Binding-site contacts:
Ligand atom CG2 contacts residue GLN165 of chain 1.B at 3.6 Å.
Ligand atom OAG contacts residue THR40 of chain 1.B at 3.7 Å.
Ligand atom C2 contacts residue THR187 of chain 1.B at 3.8 Å.
Ligand atom N3 contacts residue GLY159 of chain 1.B at 3.5 Å.
Ligand atom C6 contacts residue VAL188 of chain 1.B at 3.8 Å (hydrophobic).
Ligand atom O2' contacts residue ASP162 of chain 1.B at 2.7 Å (salt-bridge).
Ligand atom CA contacts residue GLN73 of chain 1.B at 3.4 Å.
Ligand atom N7 contacts residue MET196 of chain 1.B at 3.6 Å.
Ligand atom O3' contacts residue GLN165 of chain 1.B at 3.9 Å.
Ligand atom C2 contacts residue GLY47 of chain 1.B at 3.8 Å.
Ligand atom N7 contacts residue HIS45 of chain 1.B at 3.5 Å.
Ligand atom O3' contacts residue GLY159 of chain 1.B at 2.9 Å (h-bond).
Ligand atom O5' contacts residue HIS48 of chain 1.B at 3.8 Å.
Ligand atom C5 contacts residue GLY47 of chain 1.B at 3.8 Å.
Ligand atom O4' contacts residue HIS48 of chain 1.B at 3.1 Å.
Ligand atom OAG contacts residue HIS48 of chain 1.B at 3.4 Å (h-bond).
Ligand atom N1 contacts residue VAL188 of chain 1.B at 2.9 Å (h-bond).
Ligand atom N3 contacts residue GLY47 of chain 1.B at 3.6 Å.
Ligand atom O3' contacts residue PHE158 of chain 1.B at 3.3 Å.
Ligand atom N6 contacts residue VAL188 of chain 1.B at 3.1 Å (h-bond).
Ligand atom N6 contacts residue MET196 of chain 1.B at 2.9 Å (h-bond).
Ligand atom C2 contacts residue VAL188 of chain 1.B at 3.7 Å (hydrophobic).
Ligand atom CG2 contacts residue PHE158 of chain 1.B at 3.6 Å (hydrophobic).
Ligand atom NAP contacts residue MET41 of chain 1.B at 3.5 Å.
Ligand atom N contacts residue GLN73 of chain 1.B at 2.8 Å (h-bond).
Ligand atom C5' contacts residue PRO39 of chain 1.B at 3.4 Å (hydrophobic).
Ligand atom C2 contacts residue PRO186 of chain 1.B at 3.7 Å (hydrophobic).
Ligand atom C4' contacts residue PRO39 of chain 1.B at 3.7 Å (hydrophobic).
Ligand atom C2' contacts residue ASP162 of chain 1.B at 3.2 Å.
Ligand atom O3' contacts residue LEU51 of chain 1.B at 3.8 Å.
Ligand atom OAG contacts residue MET41 of chain 1.B at 2.8 Å (h-bond).
Ligand atom O contacts residue GLN165 of chain 1.B at 3.4 Å (h-bond).
Ligand atom C6 contacts residue GLY47 of chain 1.B at 3.6 Å.
Ligand atom N1 contacts residue THR187 of chain 1.B at 3.5 Å.
Ligand atom N contacts residue GLN165 of chain 1.B at 2.8 Å (h-bond).
Ligand atom C5' contacts residue HIS48 of chain 1.B at 3.4 Å.
Ligand atom C5 contacts residue LYS161 of chain 1.B at 3.8 Å.
Ligand atom OAF contacts residue MET41 of chain 1.B at 3.4 Å.
Ligand atom N3 contacts residue LEU51 of chain 1.B at 3.8 Å.
Ligand atom O2' contacts residue GLY159 of chain 1.B at 3.4 Å (h-bond).

A small-molecule ligand and the protein it binds are described below.
Small molecule (SMILES): CC(C)[C@@H](N)C(=O)NS(=O)(=O)OC[C@H]1O[C@@H](n2cnc3c(N)ncnc32)[C@H](O)[C@@H]1O

Sequence of chain 1.B:
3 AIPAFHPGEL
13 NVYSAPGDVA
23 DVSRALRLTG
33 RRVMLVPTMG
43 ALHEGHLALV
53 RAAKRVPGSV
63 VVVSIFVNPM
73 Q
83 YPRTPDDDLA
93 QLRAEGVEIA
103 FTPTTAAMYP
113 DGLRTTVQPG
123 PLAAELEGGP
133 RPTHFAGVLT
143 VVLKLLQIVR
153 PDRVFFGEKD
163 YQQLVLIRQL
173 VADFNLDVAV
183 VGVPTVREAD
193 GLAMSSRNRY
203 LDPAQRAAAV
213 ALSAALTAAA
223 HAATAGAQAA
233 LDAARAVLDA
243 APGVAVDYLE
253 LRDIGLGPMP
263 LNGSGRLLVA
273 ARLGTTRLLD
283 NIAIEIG